Sequence of chain 1.F:
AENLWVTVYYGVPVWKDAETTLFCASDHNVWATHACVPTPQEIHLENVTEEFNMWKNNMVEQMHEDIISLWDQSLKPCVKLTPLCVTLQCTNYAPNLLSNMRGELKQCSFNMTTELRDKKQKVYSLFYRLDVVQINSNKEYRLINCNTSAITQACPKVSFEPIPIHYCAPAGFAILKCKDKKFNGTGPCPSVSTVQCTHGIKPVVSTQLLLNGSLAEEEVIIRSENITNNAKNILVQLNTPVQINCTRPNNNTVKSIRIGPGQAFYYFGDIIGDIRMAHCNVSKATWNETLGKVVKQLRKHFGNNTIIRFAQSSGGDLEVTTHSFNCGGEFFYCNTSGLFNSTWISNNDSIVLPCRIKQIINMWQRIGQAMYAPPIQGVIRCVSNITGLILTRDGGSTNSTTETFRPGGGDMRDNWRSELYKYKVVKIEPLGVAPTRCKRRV

Binding-site contacts:
Ligand atom C6 contacts residue SER357 of chain 1.F at 3.8 Å.
Ligand atom O7 contacts residue ASN355 of chain 1.F at 3.7 Å.
Ligand atom C8 contacts residue THR342 of chain 1.F at 3.7 Å.
Ligand atom C7 contacts residue ASN355 of chain 1.F at 3.6 Å.
Ligand atom C2 contacts residue ASN355 of chain 1.F at 2.5 Å.
Ligand atom C5 contacts residue SER357 of chain 1.F at 3.7 Å.
Ligand atom C8 contacts residue NAG1 of chain 1.KB at 3.9 Å.
Ligand atom C3 contacts residue ASN355 of chain 1.F at 3.8 Å.
Ligand atom O5 contacts residue SER357 of chain 1.F at 3.5 Å.
Ligand atom C4 contacts residue ASN355 of chain 1.F at 4.2 Å.
Ligand atom C5 contacts residue ASN355 of chain 1.F at 3.7 Å.
Ligand atom O5 contacts residue ASN355 of chain 1.F at 2.4 Å (h-bond).
Ligand atom C1 contacts residue SER357 of chain 1.F at 3.7 Å.
Ligand atom C1 contacts residue ASN355 of chain 1.F at 1.4 Å.
Ligand atom N2 contacts residue ASN355 of chain 1.F at 3.0 Å (h-bond).

This protein binds this small molecule.
Small molecule (SMILES): CC(=O)N[C@H]1[C@H](O[C@H]2[C@H](O)[C@@H](NC(C)=O)CO[C@@H]2CO)O[C@H](CO)[C@@H](O)[C@@H]1O